This protein binds this small molecule.
Small molecule (SMILES): CC(=O)N[C@@H]1[C@@H](O)[C@H](O)[C@@H](CO)O[C@H]1O

Sequence of chain 30.A:
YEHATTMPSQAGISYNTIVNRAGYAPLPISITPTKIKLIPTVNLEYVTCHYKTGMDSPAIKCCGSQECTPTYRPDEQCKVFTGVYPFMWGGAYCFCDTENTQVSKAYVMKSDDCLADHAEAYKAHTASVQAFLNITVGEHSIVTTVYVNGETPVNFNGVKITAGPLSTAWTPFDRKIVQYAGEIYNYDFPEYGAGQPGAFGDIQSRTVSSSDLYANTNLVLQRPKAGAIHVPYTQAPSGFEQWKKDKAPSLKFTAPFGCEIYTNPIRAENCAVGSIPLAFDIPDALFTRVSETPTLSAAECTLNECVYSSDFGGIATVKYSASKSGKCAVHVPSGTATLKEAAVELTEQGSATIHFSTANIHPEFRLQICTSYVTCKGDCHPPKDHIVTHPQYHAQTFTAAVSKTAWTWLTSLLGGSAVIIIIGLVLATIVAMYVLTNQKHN

Sequence of chain 21.B:
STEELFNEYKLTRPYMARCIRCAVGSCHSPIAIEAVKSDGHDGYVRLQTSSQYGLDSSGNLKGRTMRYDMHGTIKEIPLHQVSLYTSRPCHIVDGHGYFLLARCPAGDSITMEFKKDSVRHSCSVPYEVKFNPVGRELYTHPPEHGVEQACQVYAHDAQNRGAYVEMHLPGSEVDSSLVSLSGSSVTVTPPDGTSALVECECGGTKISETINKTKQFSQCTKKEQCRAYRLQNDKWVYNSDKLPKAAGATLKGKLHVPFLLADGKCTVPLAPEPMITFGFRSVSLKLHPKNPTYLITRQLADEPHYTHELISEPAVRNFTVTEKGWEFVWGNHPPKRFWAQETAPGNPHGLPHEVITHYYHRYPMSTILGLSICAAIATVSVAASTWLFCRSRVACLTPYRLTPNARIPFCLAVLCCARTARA

Binding-site contacts:
Ligand atom C6 contacts residue SER284 of chain 21.B at 3.4 Å.
Ligand atom C7 contacts residue GLU305 of chain 30.A at 3.6 Å.
Ligand atom O5 contacts residue SER284 of chain 21.B at 4.2 Å.
Ligand atom C6 contacts residue ASN318 of chain 21.B at 3.2 Å.
Ligand atom C5 contacts residue SER284 of chain 21.B at 4.5 Å.
Ligand atom O6 contacts residue SER284 of chain 21.B at 2.4 Å (h-bond).
Ligand atom C8 contacts residue GLU305 of chain 30.A at 4.5 Å.
Ligand atom N2 contacts residue GLU305 of chain 30.A at 4.4 Å.
Ligand atom O6 contacts residue ASN318 of chain 21.B at 2.9 Å (h-bond).
Ligand atom O7 contacts residue GLU305 of chain 30.A at 2.4 Å (salt-bridge).